The protein below binds the small molecule below.
Small molecule (SMILES): CC(=O)N[C@@H]1[C@@H](O)[C@H](O)[C@@H](CO)O[C@H]1O

Sequence of chain 1.B:
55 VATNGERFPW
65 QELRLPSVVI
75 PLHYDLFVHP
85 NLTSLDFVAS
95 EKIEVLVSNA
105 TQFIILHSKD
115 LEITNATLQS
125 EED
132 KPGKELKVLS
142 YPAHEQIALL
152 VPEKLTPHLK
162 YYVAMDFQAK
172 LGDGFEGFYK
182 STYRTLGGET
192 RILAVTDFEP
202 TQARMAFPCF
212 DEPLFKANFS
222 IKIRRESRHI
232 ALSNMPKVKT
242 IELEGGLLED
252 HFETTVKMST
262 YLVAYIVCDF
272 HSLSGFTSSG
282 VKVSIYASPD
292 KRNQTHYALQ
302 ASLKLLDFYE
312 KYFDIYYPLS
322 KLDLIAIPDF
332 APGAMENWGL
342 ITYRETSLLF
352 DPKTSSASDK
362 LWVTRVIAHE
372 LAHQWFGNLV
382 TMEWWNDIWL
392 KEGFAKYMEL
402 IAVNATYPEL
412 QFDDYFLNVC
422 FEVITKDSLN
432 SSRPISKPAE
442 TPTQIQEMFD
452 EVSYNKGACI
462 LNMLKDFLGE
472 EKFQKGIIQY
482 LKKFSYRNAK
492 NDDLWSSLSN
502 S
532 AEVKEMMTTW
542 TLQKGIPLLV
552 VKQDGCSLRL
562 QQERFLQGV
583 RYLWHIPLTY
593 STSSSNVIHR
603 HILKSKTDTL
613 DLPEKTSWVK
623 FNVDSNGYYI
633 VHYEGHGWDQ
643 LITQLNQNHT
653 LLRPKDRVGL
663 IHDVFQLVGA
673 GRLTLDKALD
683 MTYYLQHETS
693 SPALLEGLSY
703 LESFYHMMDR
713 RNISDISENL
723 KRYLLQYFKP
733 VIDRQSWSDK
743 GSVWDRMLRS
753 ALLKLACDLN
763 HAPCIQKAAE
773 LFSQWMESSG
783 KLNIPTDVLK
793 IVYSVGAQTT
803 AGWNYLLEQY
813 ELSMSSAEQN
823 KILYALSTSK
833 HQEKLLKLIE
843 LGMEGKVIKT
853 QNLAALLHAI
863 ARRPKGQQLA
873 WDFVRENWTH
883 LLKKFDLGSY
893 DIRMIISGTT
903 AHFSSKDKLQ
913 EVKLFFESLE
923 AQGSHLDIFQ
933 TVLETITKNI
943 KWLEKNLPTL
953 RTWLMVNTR

Binding-site contacts:
Ligand atom N2 contacts residue ASN294 of chain 1.B at 2.8 Å (h-bond).
Ligand atom C4 contacts residue ASN294 of chain 1.B at 4.1 Å.
Ligand atom C7 contacts residue ASN294 of chain 1.B at 3.6 Å.
Ligand atom O5 contacts residue ASN294 of chain 1.B at 2.4 Å (h-bond).
Ligand atom O7 contacts residue ASN294 of chain 1.B at 3.9 Å.
Ligand atom C3 contacts residue ASN294 of chain 1.B at 3.6 Å.
Ligand atom C1 contacts residue ASN294 of chain 1.B at 1.4 Å.
Ligand atom C2 contacts residue ASN294 of chain 1.B at 2.3 Å.
Ligand atom C5 contacts residue ASN294 of chain 1.B at 3.6 Å.
Ligand atom C6 contacts residue ASN294 of chain 1.B at 4.3 Å.